Binding-site contacts:
Ligand atom C8 contacts residue TRP138 of chain 1.E at 4.0 Å (hydrophobic).
Ligand atom N2 contacts residue ASN120 of chain 1.E at 3.0 Å (h-bond).
Ligand atom C1 contacts residue TRP138 of chain 1.E at 3.9 Å (hydrophobic).
Ligand atom O5 contacts residue ASN120 of chain 1.E at 4.0 Å.
Ligand atom C8 contacts residue GLY119 of chain 1.E at 3.9 Å.
Ligand atom C5 contacts residue ASN120 of chain 1.E at 3.9 Å.
Ligand atom O3 contacts residue TRP138 of chain 1.E at 3.5 Å.
Ligand atom C7 contacts residue TRP138 of chain 1.E at 4.3 Å (hydrophobic).
Ligand atom C4 contacts residue ASN120 of chain 1.E at 4.2 Å.
Ligand atom O7 contacts residue TRP138 of chain 1.E at 3.8 Å.
Ligand atom C6 contacts residue ASN120 of chain 1.E at 3.0 Å.
Ligand atom O5 contacts residue ASN120 of chain 1.E at 2.4 Å (h-bond).
Ligand atom C1 contacts residue ASN120 of chain 1.E at 1.4 Å.
Ligand atom C7 contacts residue ASN120 of chain 1.E at 3.8 Å.
Ligand atom C3 contacts residue TRP138 of chain 1.E at 2.9 Å (hydrophobic).
Ligand atom C3 contacts residue ASN120 of chain 1.E at 3.9 Å.
Ligand atom N2 contacts residue TRP138 of chain 1.E at 3.7 Å.
Ligand atom C5 contacts residue ASN120 of chain 1.E at 3.6 Å.
Ligand atom C8 contacts residue ASN120 of chain 1.E at 4.1 Å.
Ligand atom C4 contacts residue TRP138 of chain 1.E at 3.3 Å (hydrophobic).
Ligand atom O4 contacts residue TRP138 of chain 1.E at 3.1 Å.
Ligand atom O7 contacts residue ASN120 of chain 1.E at 4.4 Å.
Ligand atom C2 contacts residue TRP138 of chain 1.E at 3.8 Å (hydrophobic).
Ligand atom O5 contacts residue TRP138 of chain 1.E at 4.3 Å.
Ligand atom C5 contacts residue TRP138 of chain 1.E at 3.5 Å (hydrophobic).
Ligand atom C2 contacts residue ASN120 of chain 1.E at 2.6 Å.

This protein binds this small molecule.
Small molecule (SMILES): CC(=O)N[C@H]1[C@H](O[C@H]2[C@H](O)[C@@H](NC(C)=O)CO[C@@H]2CO[C@@H]2O[C@@H](C)[C@@H](O)[C@@H](O)[C@@H]2O)O[C@H](CO)[C@@H](O[C@@H]2O[C@H](CO)[C@@H](O)[C@H](O[C@@H]3O[C@H](CO)[C@@H](O)[C@H](O)[C@@H]3O)[C@@H]2O)[C@@H]1O

Sequence of chain 1.E:
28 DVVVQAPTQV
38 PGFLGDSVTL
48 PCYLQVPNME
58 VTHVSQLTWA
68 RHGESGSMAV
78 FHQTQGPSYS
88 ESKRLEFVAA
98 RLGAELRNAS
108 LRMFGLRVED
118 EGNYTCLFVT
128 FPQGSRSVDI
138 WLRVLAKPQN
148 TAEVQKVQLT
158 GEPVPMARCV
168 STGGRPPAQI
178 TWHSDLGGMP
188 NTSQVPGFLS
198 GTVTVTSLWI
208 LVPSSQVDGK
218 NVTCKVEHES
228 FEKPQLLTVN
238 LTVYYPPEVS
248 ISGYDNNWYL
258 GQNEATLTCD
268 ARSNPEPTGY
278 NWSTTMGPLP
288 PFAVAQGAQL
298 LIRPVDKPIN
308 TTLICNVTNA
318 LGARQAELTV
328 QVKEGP